Binding-site contacts:
Ligand atom CA contacts residue TYR99 of chain 1.A at 3.4 Å (hydrophobic).
Ligand atom N contacts residue HIS70 of chain 1.A at 3.5 Å.
Ligand atom CD2 contacts residue TRP147 of chain 1.A at 3.6 Å (hydrophobic).
Ligand atom CB contacts residue TYR99 of chain 1.A at 3.3 Å (hydrophobic).
Ligand atom O contacts residue ARG97 of chain 1.A at 3.1 Å (salt-bridge).
Ligand atom O contacts residue TYR84 of chain 1.A at 3.6 Å (h-bond).
Ligand atom N contacts residue TYR7 of chain 1.A at 3.5 Å (h-bond).
Ligand atom O contacts residue LYS66 of chain 1.A at 3.0 Å (salt-bridge).
Ligand atom N contacts residue TYR99 of chain 1.A at 3.0 Å (h-bond).
Ligand atom O contacts residue THR80 of chain 1.A at 3.6 Å.
Ligand atom CA contacts residue TYR171 of chain 1.A at 3.4 Å (hydrophobic).
Ligand atom CA contacts residue GLU63 of chain 1.A at 3.5 Å.
Ligand atom OXT contacts residue TYR84 of chain 1.A at 2.7 Å (h-bond).
Ligand atom NH1 contacts residue GLU58 of chain 1.A at 3.2 Å (salt-bridge).
Ligand atom CB contacts residue ARG97 of chain 1.A at 3.5 Å.
Ligand atom O contacts residue TRP147 of chain 1.A at 2.7 Å (h-bond).
Ligand atom C contacts residue LYS146 of chain 1.A at 3.5 Å.
Ligand atom N contacts residue TYR7 of chain 1.A at 2.8 Å (h-bond).
Ligand atom O contacts residue THR73 of chain 1.A at 3.3 Å (h-bond).
Ligand atom CB contacts residue THR73 of chain 1.A at 3.2 Å.
Ligand atom CE1 contacts residue GLN155 of chain 1.A at 3.5 Å.
Ligand atom CB contacts residue TRP147 of chain 1.A at 3.5 Å (hydrophobic).
Ligand atom CD1 contacts residue TYR159 of chain 1.A at 3.4 Å (hydrophobic).
Ligand atom C contacts residue TYR7 of chain 1.A at 3.2 Å (hydrophobic).
Ligand atom C contacts residue TYR84 of chain 1.A at 3.5 Å (hydrophobic).
Ligand atom O contacts residue LYS146 of chain 1.A at 2.7 Å (salt-bridge).
Ligand atom N contacts residue ASP77 of chain 1.A at 3.0 Å (salt-bridge).
Ligand atom CG contacts residue LYS66 of chain 1.A at 3.4 Å.
Ligand atom OXT contacts residue THR143 of chain 1.A at 2.6 Å (h-bond).
Ligand atom O contacts residue TYR159 of chain 1.A at 2.5 Å (h-bond).
Ligand atom N contacts residue GLU63 of chain 1.A at 3.0 Å (salt-bridge).
Ligand atom OXT contacts residue LYS146 of chain 1.A at 3.5 Å (salt-bridge).
Ligand atom CD contacts residue GLU63 of chain 1.A at 3.4 Å.
Ligand atom CA contacts residue TYR7 of chain 1.A at 3.2 Å (hydrophobic).
Ligand atom N contacts residue TYR171 of chain 1.A at 2.6 Å (h-bond).
Ligand atom CG contacts residue GLU63 of chain 1.A at 3.4 Å.
Ligand atom CE contacts residue GLU63 of chain 1.A at 3.4 Å.
Ligand atom C contacts residue HIS70 of chain 1.A at 3.5 Å.
Ligand atom N contacts residue TYR159 of chain 1.A at 3.4 Å.
Ligand atom CG contacts residue TYR7 of chain 1.A at 3.5 Å (hydrophobic).

Sequence of chain 1.A:
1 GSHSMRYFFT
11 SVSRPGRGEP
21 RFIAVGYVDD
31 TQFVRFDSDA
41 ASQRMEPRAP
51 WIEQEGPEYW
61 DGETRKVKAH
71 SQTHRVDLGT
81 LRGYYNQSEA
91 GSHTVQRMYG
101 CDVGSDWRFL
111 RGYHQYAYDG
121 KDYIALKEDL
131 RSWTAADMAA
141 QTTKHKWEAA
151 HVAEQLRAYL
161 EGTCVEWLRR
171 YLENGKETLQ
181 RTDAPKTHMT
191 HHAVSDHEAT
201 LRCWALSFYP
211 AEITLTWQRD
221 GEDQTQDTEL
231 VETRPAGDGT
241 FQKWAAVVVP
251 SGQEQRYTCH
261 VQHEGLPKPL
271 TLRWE

The small molecule below binds the protein below.
Small molecule (SMILES): CSCC[C@H](NC(=O)[C@@H](N)CCCN=C(N)N)C(=O)N[C@@H](Cc1ccccc1)C(=O)N1CCC[C@H]1C(=O)N[C@@H](CC(N)=O)C(=O)N[C@@H](C)C(=O)N1CCC[C@H]1C(=O)N[C@@H](Cc1ccc(O)cc1)C(=O)N[C@@H](CC(C)C)C(=O)O